Sequence of chain 1.D:
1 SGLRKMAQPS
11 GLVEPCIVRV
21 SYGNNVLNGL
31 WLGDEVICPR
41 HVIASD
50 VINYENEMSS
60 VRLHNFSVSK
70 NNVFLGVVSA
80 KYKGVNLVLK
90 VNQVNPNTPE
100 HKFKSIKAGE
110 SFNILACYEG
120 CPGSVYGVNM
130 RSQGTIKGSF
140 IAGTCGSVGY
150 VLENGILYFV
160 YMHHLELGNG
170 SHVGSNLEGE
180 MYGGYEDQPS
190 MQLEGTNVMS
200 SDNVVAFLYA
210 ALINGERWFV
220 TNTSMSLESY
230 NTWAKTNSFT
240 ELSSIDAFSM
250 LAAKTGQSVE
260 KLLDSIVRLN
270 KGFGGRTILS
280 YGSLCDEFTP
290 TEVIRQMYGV

Binding-site contacts:
Ligand atom N19 contacts residue HIS163 of chain 1.D at 3.0 Å (h-bond).
Ligand atom C27 contacts residue ALA141 of chain 1.D at 4.0 Å (hydrophobic).
Ligand atom C21 contacts residue HIS41 of chain 1.D at 4.1 Å.
Ligand atom N28 contacts residue GLU165 of chain 1.D at 2.5 Å (salt-bridge).
Ligand atom C12 contacts residue LEU164 of chain 1.D at 3.8 Å (hydrophobic).
Ligand atom N19 contacts residue LEU164 of chain 1.D at 4.1 Å.
Ligand atom C9 contacts residue GLU165 of chain 1.D at 3.8 Å.
Ligand atom C27 contacts residue GLU165 of chain 1.D at 3.5 Å.
Ligand atom C24 contacts residue HIS162 of chain 1.D at 4.0 Å.
Ligand atom O30 contacts residue LEU164 of chain 1.D at 4.1 Å.
Ligand atom C9 contacts residue LEU164 of chain 1.D at 4.1 Å (hydrophobic).
Ligand atom O30 contacts residue HIS162 of chain 1.D at 2.9 Å (h-bond).
Ligand atom C16 contacts residue HIS41 of chain 1.D at 3.5 Å.
Ligand atom C16 contacts residue ASP186 of chain 1.D at 3.8 Å.
Ligand atom O10 contacts residue LEU164 of chain 1.D at 3.5 Å.
Ligand atom O22 contacts residue HIS41 of chain 1.D at 3.1 Å (h-bond).
Ligand atom C13 contacts residue HIS163 of chain 1.D at 4.1 Å.
Ligand atom C12 contacts residue HIS163 of chain 1.D at 3.6 Å.
Ligand atom C26 contacts residue ALA141 of chain 1.D at 3.6 Å (hydrophobic).
Ligand atom C17 contacts residue HIS163 of chain 1.D at 3.8 Å.
Ligand atom C29 contacts residue GLU165 of chain 1.D at 3.3 Å.
Ligand atom C15 contacts residue ILE51 of chain 1.D at 4.0 Å (hydrophobic).
Ligand atom C29 contacts residue HIS162 of chain 1.D at 4.0 Å.
Ligand atom N28 contacts residue PHE139 of chain 1.D at 3.9 Å.
Ligand atom O30 contacts residue HIS171 of chain 1.D at 3.5 Å.
Ligand atom C21 contacts residue CYS144 of chain 1.D at 2.2 Å (hydrophobic).
Ligand atom C15 contacts residue PRO188 of chain 1.D at 4.1 Å (hydrophobic).
Ligand atom O30 contacts residue GLU165 of chain 1.D at 3.5 Å (salt-bridge).
Ligand atom O22 contacts residue CYS144 of chain 1.D at 2.8 Å (h-bond).
Ligand atom O8 contacts residue GLU165 of chain 1.D at 3.8 Å.
Ligand atom N19 contacts residue CYS144 of chain 1.D at 2.9 Å (h-bond).
Ligand atom O10 contacts residue GLU165 of chain 1.D at 2.9 Å (salt-bridge).
Ligand atom C20 contacts residue CYS144 of chain 1.D at 2.9 Å (hydrophobic).
Ligand atom C16 contacts residue HIS163 of chain 1.D at 3.7 Å.
Ligand atom O30 contacts residue PHE139 of chain 1.D at 3.7 Å.
Ligand atom N11 contacts residue LEU164 of chain 1.D at 4.2 Å.
Ligand atom N28 contacts residue ILE140 of chain 1.D at 4.1 Å.
Ligand atom C26 contacts residue ILE140 of chain 1.D at 4.0 Å (hydrophobic).
Ligand atom C24 contacts residue CYS144 of chain 1.D at 3.3 Å (hydrophobic).
Ligand atom C20 contacts residue HIS163 of chain 1.D at 4.1 Å.

The protein below binds the small molecule below.
Small molecule (SMILES): CC(C)C[C@H](NC(=O)OCc1ccccc1)C(=O)N[C@@H](C[C@@H]1CCNC1=O)[C@@H](O)S(=O)(=O)O